This protein binds this small molecule.
Small molecule (SMILES): CC(=O)N[C@H]1[C@H](O[C@H]2[C@H](O)[C@@H](NC(C)=O)CO[C@@H]2CO)O[C@H](CO)[C@@H](O[C@@H]2O[C@H](CO[C@H]3O[C@H](CO[C@H]4O[C@H](CO[C@H]5O[C@H](CO)[C@@H](O)[C@H](O)[C@@H]5O)[C@@H](O)[C@H](O)[C@@H]4O)[C@@H](O)[C@H](O)[C@@H]3O)[C@@H](O)[C@H](O)[C@@H]2O)[C@@H]1O

Binding-site contacts:
Ligand atom C1 contacts residue PRO655 of chain 1.B at 4.3 Å (hydrophobic).
Ligand atom C4 contacts residue ASN656 of chain 1.B at 4.2 Å.
Ligand atom C8 contacts residue PRO655 of chain 1.B at 3.6 Å (hydrophobic).
Ligand atom O6 contacts residue ASN463 of chain 1.B at 4.2 Å.
Ligand atom N2 contacts residue PRO655 of chain 1.B at 3.6 Å.
Ligand atom C8 contacts residue ARG680 of chain 1.B at 4.0 Å.
Ligand atom O7 contacts residue ASN656 of chain 1.B at 3.9 Å.
Ligand atom C5 contacts residue ASN656 of chain 1.B at 3.6 Å.
Ligand atom O5 contacts residue ASN656 of chain 1.B at 2.4 Å (h-bond).
Ligand atom N2 contacts residue ASN656 of chain 1.B at 2.9 Å (h-bond).
Ligand atom O6 contacts residue ASN656 of chain 1.B at 3.9 Å.
Ligand atom C3 contacts residue ASN656 of chain 1.B at 3.8 Å.
Ligand atom C2 contacts residue ASN656 of chain 1.B at 2.5 Å.
Ligand atom C7 contacts residue ASN656 of chain 1.B at 3.6 Å.
Ligand atom C7 contacts residue PRO655 of chain 1.B at 4.1 Å (hydrophobic).
Ligand atom C1 contacts residue ASN656 of chain 1.B at 1.4 Å.

Sequence of chain 1.B:
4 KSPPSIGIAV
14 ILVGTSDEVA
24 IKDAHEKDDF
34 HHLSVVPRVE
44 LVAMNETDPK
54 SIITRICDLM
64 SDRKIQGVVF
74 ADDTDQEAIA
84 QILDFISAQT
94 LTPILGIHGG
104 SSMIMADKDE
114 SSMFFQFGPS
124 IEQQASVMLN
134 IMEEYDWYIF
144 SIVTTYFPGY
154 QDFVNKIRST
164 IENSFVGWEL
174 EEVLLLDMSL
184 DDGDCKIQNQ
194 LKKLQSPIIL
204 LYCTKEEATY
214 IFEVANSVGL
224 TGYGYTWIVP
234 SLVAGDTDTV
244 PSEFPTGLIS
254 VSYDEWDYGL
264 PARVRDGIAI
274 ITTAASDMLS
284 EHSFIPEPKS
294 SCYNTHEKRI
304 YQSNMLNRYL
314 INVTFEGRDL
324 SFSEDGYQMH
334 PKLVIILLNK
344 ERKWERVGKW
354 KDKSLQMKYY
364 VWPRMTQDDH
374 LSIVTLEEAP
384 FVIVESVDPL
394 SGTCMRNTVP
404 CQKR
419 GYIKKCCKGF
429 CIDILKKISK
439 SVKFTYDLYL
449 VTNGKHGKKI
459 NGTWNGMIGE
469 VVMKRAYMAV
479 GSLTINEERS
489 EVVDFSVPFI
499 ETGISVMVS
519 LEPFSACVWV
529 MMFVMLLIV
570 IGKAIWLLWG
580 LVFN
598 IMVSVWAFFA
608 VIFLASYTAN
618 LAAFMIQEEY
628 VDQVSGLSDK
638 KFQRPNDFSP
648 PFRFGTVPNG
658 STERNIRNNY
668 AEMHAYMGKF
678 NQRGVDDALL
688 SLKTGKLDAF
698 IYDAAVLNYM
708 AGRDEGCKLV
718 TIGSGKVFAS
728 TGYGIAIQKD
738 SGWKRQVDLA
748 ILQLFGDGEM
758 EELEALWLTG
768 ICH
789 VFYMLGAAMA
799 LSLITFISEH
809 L